Sequence of chain 1.C:
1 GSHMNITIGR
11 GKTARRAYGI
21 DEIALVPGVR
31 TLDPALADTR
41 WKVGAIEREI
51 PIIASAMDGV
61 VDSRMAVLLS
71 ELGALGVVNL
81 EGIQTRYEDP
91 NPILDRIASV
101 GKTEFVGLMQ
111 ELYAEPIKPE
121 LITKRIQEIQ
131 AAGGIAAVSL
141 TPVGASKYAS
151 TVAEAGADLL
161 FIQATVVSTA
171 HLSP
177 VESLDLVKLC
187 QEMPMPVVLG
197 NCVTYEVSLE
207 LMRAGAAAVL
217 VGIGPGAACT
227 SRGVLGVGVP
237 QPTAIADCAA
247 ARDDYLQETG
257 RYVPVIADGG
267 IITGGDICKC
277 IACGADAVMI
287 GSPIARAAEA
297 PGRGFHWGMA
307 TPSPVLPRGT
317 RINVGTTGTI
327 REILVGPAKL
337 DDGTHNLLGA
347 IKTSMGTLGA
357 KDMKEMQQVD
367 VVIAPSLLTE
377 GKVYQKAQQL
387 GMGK

This protein binds this small molecule.
Small molecule (SMILES): O=c1[nH]cnc2c1ncn2[C@@H]1O[C@H](COP(=O)(O)O)[C@@H](O)[C@H]1O

Binding-site contacts:
Ligand atom C2 contacts residue XMP1 of chain 1.N at 0.7 Å.
Ligand atom O6 contacts residue XMP1 of chain 1.N at 0.2 Å (h-bond).
Ligand atom O6 contacts residue GLY304 of chain 1.C at 3.2 Å.
Ligand atom N7 contacts residue MET305 of chain 1.C at 3.0 Å (h-bond).
Ligand atom N1 contacts residue ARG314 of chain 1.C at 2.8 Å (salt-bridge).
Ligand atom O2P contacts residue GLY266 of chain 1.C at 2.9 Å (h-bond).
Ligand atom O2' contacts residue ASP264 of chain 1.C at 2.4 Å (salt-bridge).
Ligand atom N3 contacts residue XMP1 of chain 1.N at 0.5 Å (h-bond).
Ligand atom O3' contacts residue SER55 of chain 1.C at 2.8 Å (h-bond).
Ligand atom C2' contacts residue XMP1 of chain 1.N at 0.1 Å.
Ligand atom O4' contacts residue XMP1 of chain 1.N at 0.1 Å (h-bond).
Ligand atom N9 contacts residue XMP1 of chain 1.N at 0.1 Å (h-bond).
Ligand atom N3 contacts residue CYS225 of chain 1.C at 2.4 Å (h-bond).
Ligand atom C4 contacts residue XMP1 of chain 1.N at 0.2 Å.
Ligand atom C1' contacts residue XMP1 of chain 1.N at 0.1 Å.
Ligand atom O6 contacts residue MET305 of chain 1.C at 3.2 Å (h-bond).
Ligand atom C5' contacts residue XMP1 of chain 1.N at 0.1 Å.
Ligand atom N7 contacts residue XMP1 of chain 1.N at 0.2 Å (h-bond).
Ligand atom O2P contacts residue GLY222 of chain 1.C at 3.2 Å.
Ligand atom C5 contacts residue XMP1 of chain 1.N at 0.1 Å.
Ligand atom O3' contacts residue XMP1 of chain 1.N at 0.1 Å (h-bond).
Ligand atom C6 contacts residue XMP1 of chain 1.N at 0.3 Å.
Ligand atom O5' contacts residue XMP1 of chain 1.N at 0.1 Å (h-bond).
Ligand atom O3P contacts residue XMP1 of chain 1.N at 0.3 Å (h-bond).
Ligand atom N1 contacts residue CYS225 of chain 1.C at 2.8 Å (h-bond).
Ligand atom P contacts residue XMP1 of chain 1.N at 0.1 Å.
Ligand atom O6 contacts residue ALA306 of chain 1.C at 2.6 Å (h-bond).
Ligand atom O2' contacts residue XMP1 of chain 1.N at 0.1 Å (h-bond).
Ligand atom O3' contacts residue ASP264 of chain 1.C at 2.6 Å (salt-bridge).
Ligand atom O2P contacts residue ALA223 of chain 1.C at 2.8 Å (h-bond).
Ligand atom O3P contacts residue SER288 of chain 1.C at 3.3 Å (h-bond).
Ligand atom O3P contacts residue GLY287 of chain 1.C at 2.5 Å (h-bond).
Ligand atom C8 contacts residue XMP1 of chain 1.N at 0.2 Å.
Ligand atom C2 contacts residue CYS225 of chain 1.C at 1.8 Å (hydrophobic).
Ligand atom O1P contacts residue HIS302 of chain 1.C at 2.8 Å (h-bond).
Ligand atom N1 contacts residue XMP1 of chain 1.N at 0.6 Å (h-bond).
Ligand atom C4' contacts residue XMP1 of chain 1.N at 0.1 Å.
Ligand atom C3' contacts residue XMP1 of chain 1.N at 0.1 Å.
Ligand atom O2P contacts residue XMP1 of chain 1.N at 0.1 Å (h-bond).
Ligand atom O1P contacts residue XMP1 of chain 1.N at 0.1 Å (h-bond).